Sequence of chain 1.B:
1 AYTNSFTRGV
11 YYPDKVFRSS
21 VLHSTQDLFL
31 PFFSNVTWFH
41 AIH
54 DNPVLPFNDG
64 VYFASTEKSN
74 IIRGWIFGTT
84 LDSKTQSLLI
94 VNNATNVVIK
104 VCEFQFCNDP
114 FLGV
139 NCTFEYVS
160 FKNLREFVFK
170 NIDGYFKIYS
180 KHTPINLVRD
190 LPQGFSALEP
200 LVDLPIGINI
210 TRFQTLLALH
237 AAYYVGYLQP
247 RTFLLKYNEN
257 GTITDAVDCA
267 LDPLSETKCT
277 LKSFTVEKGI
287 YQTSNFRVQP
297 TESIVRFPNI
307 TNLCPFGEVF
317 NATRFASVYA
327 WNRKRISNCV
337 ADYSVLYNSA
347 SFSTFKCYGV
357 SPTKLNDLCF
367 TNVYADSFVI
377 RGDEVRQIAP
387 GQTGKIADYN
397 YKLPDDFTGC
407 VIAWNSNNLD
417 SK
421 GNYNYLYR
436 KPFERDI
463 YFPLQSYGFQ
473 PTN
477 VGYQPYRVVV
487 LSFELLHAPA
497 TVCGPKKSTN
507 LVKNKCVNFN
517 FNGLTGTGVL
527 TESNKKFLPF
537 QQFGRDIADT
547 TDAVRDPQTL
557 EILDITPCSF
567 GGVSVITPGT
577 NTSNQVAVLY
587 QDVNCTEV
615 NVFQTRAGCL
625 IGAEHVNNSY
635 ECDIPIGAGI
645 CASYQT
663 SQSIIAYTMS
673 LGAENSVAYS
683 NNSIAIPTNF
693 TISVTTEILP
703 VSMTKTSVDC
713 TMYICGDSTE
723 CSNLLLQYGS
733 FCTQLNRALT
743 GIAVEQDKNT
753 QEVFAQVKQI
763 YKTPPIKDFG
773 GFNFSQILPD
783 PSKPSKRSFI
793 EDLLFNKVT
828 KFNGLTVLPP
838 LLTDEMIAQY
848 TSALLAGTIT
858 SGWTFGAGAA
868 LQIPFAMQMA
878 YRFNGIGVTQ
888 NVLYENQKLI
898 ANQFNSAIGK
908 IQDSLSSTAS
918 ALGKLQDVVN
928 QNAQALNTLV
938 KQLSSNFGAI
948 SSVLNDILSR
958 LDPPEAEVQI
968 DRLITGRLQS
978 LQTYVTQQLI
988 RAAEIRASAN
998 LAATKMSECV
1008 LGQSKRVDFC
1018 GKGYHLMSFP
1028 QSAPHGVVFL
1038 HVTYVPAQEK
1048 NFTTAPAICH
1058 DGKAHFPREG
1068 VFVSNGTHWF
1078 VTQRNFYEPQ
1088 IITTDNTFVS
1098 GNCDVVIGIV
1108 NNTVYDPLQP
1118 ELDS

A small-molecule ligand and the protein it binds are described below.
Small molecule (SMILES): CC(=O)N[C@@H]1[C@@H](O)[C@H](O)[C@@H](CO)O[C@H]1O

Binding-site contacts:
Ligand atom C4 contacts residue ASN35 of chain 1.B at 4.4 Å.
Ligand atom N2 contacts residue ASN35 of chain 1.B at 3.2 Å (h-bond).
Ligand atom C7 contacts residue ASN35 of chain 1.B at 3.6 Å.
Ligand atom C1 contacts residue ASN35 of chain 1.B at 1.5 Å.
Ligand atom O5 contacts residue ASN35 of chain 1.B at 2.4 Å (h-bond).
Ligand atom C2 contacts residue ASN35 of chain 1.B at 2.8 Å.
Ligand atom C5 contacts residue ASN35 of chain 1.B at 3.7 Å.
Ligand atom O7 contacts residue ASN35 of chain 1.B at 3.7 Å.
Ligand atom C3 contacts residue ASN35 of chain 1.B at 4.0 Å.